The protein below binds the small molecule below.
Small molecule (SMILES): CC(=O)N[C@H]1[C@H](O[C@H]2[C@H](O)[C@@H](NC(C)=O)CO[C@@H]2CO)O[C@H](CO)[C@@H](O)[C@@H]1O

Sequence of chain 1.J:
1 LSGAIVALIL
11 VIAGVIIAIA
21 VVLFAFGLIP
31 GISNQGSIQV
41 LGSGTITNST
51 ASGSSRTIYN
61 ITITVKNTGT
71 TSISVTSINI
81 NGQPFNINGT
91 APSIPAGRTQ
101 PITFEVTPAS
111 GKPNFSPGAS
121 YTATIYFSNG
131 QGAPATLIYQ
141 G

Binding-site contacts:
Ligand atom C3 contacts residue ASN60 of chain 1.J at 3.7 Å.
Ligand atom C5 contacts residue ASN60 of chain 1.J at 3.6 Å.
Ligand atom C8 contacts residue THR47 of chain 1.J at 3.9 Å.
Ligand atom C7 contacts residue SER49 of chain 1.J at 4.0 Å.
Ligand atom O5 contacts residue ASN60 of chain 1.J at 2.3 Å (h-bond).
Ligand atom C5 contacts residue GLU105 of chain 1.J at 3.5 Å.
Ligand atom C8 contacts residue ASN48 of chain 1.J at 4.0 Å.
Ligand atom C2 contacts residue SER49 of chain 1.J at 4.3 Å.
Ligand atom C4 contacts residue ASN60 of chain 1.J at 4.2 Å.
Ligand atom C7 contacts residue ASN60 of chain 1.J at 3.1 Å.
Ligand atom O6 contacts residue GLU105 of chain 1.J at 4.1 Å.
Ligand atom O5 contacts residue GLU105 of chain 1.J at 3.6 Å.
Ligand atom C1 contacts residue GLU105 of chain 1.J at 3.5 Å.
Ligand atom C6 contacts residue GLU105 of chain 1.J at 4.2 Å.
Ligand atom C8 contacts residue SER49 of chain 1.J at 3.8 Å.
Ligand atom C2 contacts residue ASN60 of chain 1.J at 2.4 Å.
Ligand atom C1 contacts residue ASN60 of chain 1.J at 1.4 Å.
Ligand atom O7 contacts residue ASN60 of chain 1.J at 3.1 Å (h-bond).
Ligand atom C1 contacts residue SER49 of chain 1.J at 4.1 Å.
Ligand atom C8 contacts residue ASN60 of chain 1.J at 4.3 Å.
Ligand atom N2 contacts residue SER49 of chain 1.J at 3.4 Å (h-bond).
Ligand atom N2 contacts residue ASN60 of chain 1.J at 2.8 Å (h-bond).